Sequence of chain 31.D:
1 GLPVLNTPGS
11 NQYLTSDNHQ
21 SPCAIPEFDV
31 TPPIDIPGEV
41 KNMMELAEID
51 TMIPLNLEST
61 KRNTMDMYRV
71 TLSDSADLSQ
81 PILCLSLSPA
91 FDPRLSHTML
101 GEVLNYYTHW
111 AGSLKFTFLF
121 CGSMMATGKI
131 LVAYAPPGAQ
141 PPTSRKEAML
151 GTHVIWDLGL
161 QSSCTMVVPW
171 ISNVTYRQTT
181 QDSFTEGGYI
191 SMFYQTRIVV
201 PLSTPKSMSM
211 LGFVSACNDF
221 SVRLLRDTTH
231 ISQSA

Sequence of chain 35.B:
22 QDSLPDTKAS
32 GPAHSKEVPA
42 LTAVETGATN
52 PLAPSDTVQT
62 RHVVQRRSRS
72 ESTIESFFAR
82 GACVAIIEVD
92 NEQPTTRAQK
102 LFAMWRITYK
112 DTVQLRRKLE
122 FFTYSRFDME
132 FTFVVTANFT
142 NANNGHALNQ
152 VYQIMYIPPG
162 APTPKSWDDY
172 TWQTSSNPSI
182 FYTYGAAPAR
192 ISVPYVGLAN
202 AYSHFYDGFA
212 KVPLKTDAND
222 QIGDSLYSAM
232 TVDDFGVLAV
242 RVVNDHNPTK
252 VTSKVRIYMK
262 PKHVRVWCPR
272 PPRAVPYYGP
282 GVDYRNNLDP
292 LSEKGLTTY

A small-molecule ligand and the protein it binds are described below.
Small molecule (SMILES): CCOC(=O)c1ccc(OCCCCC2CCN(c3ccc(C)nn3)CC2)cc1

Binding-site contacts:
Ligand atom O24 contacts residue TYR110 of chain 35.B at 3.9 Å.
Ligand atom C4 contacts residue ALA24 of chain 35.D at 3.8 Å (hydrophobic).
Ligand atom C1 contacts residue ILE155 of chain 35.B at 3.7 Å (hydrophobic).
Ligand atom C13 contacts residue VAL197 of chain 35.B at 3.6 Å (hydrophobic).
Ligand atom C21 contacts residue PHE236 of chain 35.B at 3.4 Å (hydrophobic).
Ligand atom O25 contacts residue TYR110 of chain 35.B at 3.0 Å.
Ligand atom O24 contacts residue PHE236 of chain 35.B at 3.7 Å.
Ligand atom C3 contacts residue ALA24 of chain 35.D at 3.7 Å (hydrophobic).
Ligand atom C9 contacts residue TYR157 of chain 35.B at 3.8 Å (hydrophobic).
Ligand atom C20 contacts residue PHE236 of chain 35.B at 3.2 Å (hydrophobic).
Ligand atom C19 contacts residue TYR110 of chain 35.B at 3.7 Å (hydrophobic).
Ligand atom C9 contacts residue ILE108 of chain 35.B at 3.5 Å (hydrophobic).
Ligand atom C8 contacts residue PHE132 of chain 35.B at 3.4 Å (hydrophobic).
Ligand atom C8 contacts residue ILE108 of chain 35.B at 3.8 Å (hydrophobic).
Ligand atom N4 contacts residue LEU239 of chain 35.B at 3.8 Å.
Ligand atom C22 contacts residue TYR203 of chain 35.B at 3.5 Å (hydrophobic).
Ligand atom N4 contacts residue ILE192 of chain 35.B at 3.6 Å.
Ligand atom C10 contacts residue TYR157 of chain 35.B at 3.6 Å (hydrophobic).
Ligand atom C3 contacts residue PRO179 of chain 35.B at 3.7 Å (hydrophobic).
Ligand atom C10 contacts residue VAL194 of chain 35.B at 3.7 Å (hydrophobic).
Ligand atom C1 contacts residue PRO179 of chain 35.B at 3.9 Å (hydrophobic).
Ligand atom C1 contacts residue ILE181 of chain 35.B at 3.4 Å (hydrophobic).
Ligand atom C12 contacts residue PHE236 of chain 35.B at 3.8 Å (hydrophobic).
Ligand atom C21 contacts residue TYR203 of chain 35.B at 3.8 Å (hydrophobic).
Ligand atom C4 contacts residue TYR157 of chain 35.B at 3.4 Å (hydrophobic).
Ligand atom C27 contacts residue THR109 of chain 35.B at 3.5 Å.
Ligand atom C11 contacts residue TYR157 of chain 35.B at 3.6 Å (hydrophobic).
Ligand atom C22 contacts residue PHE236 of chain 35.B at 3.9 Å (hydrophobic).
Ligand atom C3 contacts residue TYR157 of chain 35.B at 3.5 Å (hydrophobic).
Ligand atom C7 contacts residue PHE132 of chain 35.B at 3.6 Å (hydrophobic).
Ligand atom N3 contacts residue ILE192 of chain 35.B at 3.8 Å.
Ligand atom C20 contacts residue TYR110 of chain 35.B at 3.5 Å (hydrophobic).
Ligand atom C23 contacts residue TYR110 of chain 35.B at 3.3 Å (hydrophobic).
Ligand atom C23 contacts residue PHE236 of chain 35.B at 3.5 Å (hydrophobic).
Ligand atom C19 contacts residue PHE236 of chain 35.B at 3.5 Å (hydrophobic).
Ligand atom C14 contacts residue PHE236 of chain 35.B at 3.9 Å (hydrophobic).
Ligand atom N6 contacts residue VAL194 of chain 35.B at 3.7 Å.
Ligand atom C11 contacts residue VAL194 of chain 35.B at 3.7 Å (hydrophobic).
Ligand atom C14 contacts residue VAL197 of chain 35.B at 3.6 Å (hydrophobic).
Ligand atom C26 contacts residue THR109 of chain 35.B at 3.7 Å.

Sequence of chain 35.D:
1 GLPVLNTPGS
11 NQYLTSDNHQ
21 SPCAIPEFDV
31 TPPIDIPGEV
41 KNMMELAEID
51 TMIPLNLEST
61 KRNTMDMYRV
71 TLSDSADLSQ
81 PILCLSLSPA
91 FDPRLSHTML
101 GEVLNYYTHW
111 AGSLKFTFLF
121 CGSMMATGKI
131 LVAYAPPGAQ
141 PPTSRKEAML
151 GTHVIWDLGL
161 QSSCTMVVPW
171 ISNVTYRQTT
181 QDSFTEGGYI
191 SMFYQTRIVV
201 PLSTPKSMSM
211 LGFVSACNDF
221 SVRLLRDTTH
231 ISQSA